Binding-site contacts:
Ligand atom C15 contacts residue ILE51 of chain 1.C at 3.6 Å (hydrophobic).
Ligand atom C6 contacts residue ILE6 of chain 1.C at 3.6 Å (hydrophobic).
Ligand atom C9 contacts residue PHE93 of chain 1.C at 3.6 Å (hydrophobic).
Ligand atom C3 contacts residue ASP28 of chain 1.C at 3.4 Å.
Ligand atom O13 contacts residue LEU21 of chain 1.C at 3.7 Å.
Ligand atom C6 contacts residue NDP1 of chain 1.N at 3.4 Å.
Ligand atom C8 contacts residue NDP1 of chain 1.N at 3.6 Å.
Ligand atom N5 contacts residue NDP1 of chain 1.N at 3.5 Å (h-bond).
Ligand atom O16 contacts residue ILE51 of chain 1.C at 3.8 Å.
Ligand atom N5 contacts residue VAL7 of chain 1.C at 3.3 Å.
Ligand atom N7 contacts residue NDP1 of chain 1.N at 3.7 Å.
Ligand atom C1 contacts residue ILE32 of chain 1.C at 3.0 Å (hydrophobic).
Ligand atom N7 contacts residue ILE6 of chain 1.C at 2.8 Å (h-bond).
Ligand atom N4 contacts residue VAL7 of chain 1.C at 3.3 Å.
Ligand atom C3 contacts residue ILE32 of chain 1.C at 3.7 Å (hydrophobic).
Ligand atom N5 contacts residue ILE6 of chain 1.C at 3.5 Å (h-bond).
Ligand atom N7 contacts residue TYR99 of chain 1.C at 3.2 Å (h-bond).
Ligand atom C14 contacts residue LEU21 of chain 1.C at 3.8 Å (hydrophobic).
Ligand atom N7 contacts residue PHE93 of chain 1.C at 2.9 Å (h-bond).
Ligand atom C12 contacts residue LEU21 of chain 1.C at 3.9 Å (hydrophobic).
Ligand atom N2 contacts residue NDP1 of chain 1.N at 3.9 Å.
Ligand atom N5 contacts residue ALA8 of chain 1.C at 3.8 Å.
Ligand atom C1 contacts residue ASP28 of chain 1.C at 3.7 Å.
Ligand atom C14 contacts residue SER50 of chain 1.C at 3.5 Å.
Ligand atom C21 contacts residue ILE32 of chain 1.C at 3.8 Å (hydrophobic).
Ligand atom N2 contacts residue ASP28 of chain 1.C at 2.7 Å (salt-bridge).
Ligand atom C3 contacts residue ALA8 of chain 1.C at 3.6 Å (hydrophobic).
Ligand atom N4 contacts residue THR112 of chain 1.C at 3.8 Å.
Ligand atom C12 contacts residue ILE51 of chain 1.C at 3.7 Å (hydrophobic).
Ligand atom N2 contacts residue ILE32 of chain 1.C at 3.1 Å.
Ligand atom N4 contacts residue ASP28 of chain 1.C at 2.8 Å (salt-bridge).
Ligand atom C17 contacts residue LEU21 of chain 1.C at 3.9 Å (hydrophobic).
Ligand atom C3 contacts residue VAL7 of chain 1.C at 3.7 Å (hydrophobic).
Ligand atom C1 contacts residue NDP1 of chain 1.N at 3.8 Å.
Ligand atom N4 contacts residue ALA8 of chain 1.C at 3.4 Å (h-bond).
Ligand atom O13 contacts residue SER50 of chain 1.C at 3.8 Å.
Ligand atom C3 contacts residue NDP1 of chain 1.N at 3.7 Å.
Ligand atom C9 contacts residue NDP1 of chain 1.N at 3.4 Å.
Ligand atom C8 contacts residue ILE32 of chain 1.C at 3.6 Å (hydrophobic).
Ligand atom C14 contacts residue NDP1 of chain 1.N at 3.2 Å.

The small molecule below binds the protein below.
Small molecule (SMILES): COc1cc(Cc2cnc(N)nc2N)cc(OC)c1OC

Sequence of chain 1.C:
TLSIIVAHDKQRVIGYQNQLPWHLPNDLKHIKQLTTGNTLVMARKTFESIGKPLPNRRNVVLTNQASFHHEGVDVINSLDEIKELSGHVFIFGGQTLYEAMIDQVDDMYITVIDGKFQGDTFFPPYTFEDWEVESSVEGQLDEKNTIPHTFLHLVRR